Sequence of chain 1.F:
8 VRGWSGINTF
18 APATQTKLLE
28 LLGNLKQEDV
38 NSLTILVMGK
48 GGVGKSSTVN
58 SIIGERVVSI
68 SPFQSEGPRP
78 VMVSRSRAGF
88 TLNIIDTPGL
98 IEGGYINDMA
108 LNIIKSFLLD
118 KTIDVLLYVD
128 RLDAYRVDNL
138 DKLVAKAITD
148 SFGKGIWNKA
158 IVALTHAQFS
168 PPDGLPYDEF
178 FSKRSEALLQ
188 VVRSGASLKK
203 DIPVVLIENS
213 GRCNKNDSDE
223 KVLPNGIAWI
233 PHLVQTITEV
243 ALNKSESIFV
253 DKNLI

Binding-site contacts:
Ligand atom O1B contacts residue LYS52 of chain 1.F at 2.6 Å (salt-bridge).
Ligand atom O3' contacts residue PRO69 of chain 1.F at 3.3 Å.
Ligand atom O3A contacts residue LYS52 of chain 1.F at 3.4 Å (salt-bridge).
Ligand atom PG contacts residue ARG133 of chain 1.E at 3.4 Å.
Ligand atom N3B contacts residue ARG133 of chain 1.E at 3.1 Å (salt-bridge).
Ligand atom O3A contacts residue GLY51 of chain 1.F at 3.0 Å.
Ligand atom N3 contacts residue HIS163 of chain 1.F at 3.2 Å (h-bond).
Ligand atom O6 contacts residue HIS163 of chain 1.F at 2.9 Å (h-bond).
Ligand atom O2' contacts residue PRO169 of chain 1.E at 3.5 Å.
Ligand atom PB contacts residue LYS52 of chain 1.F at 3.3 Å.
Ligand atom N1 contacts residue GLU210 of chain 1.F at 3.0 Å (salt-bridge).
Ligand atom O1A contacts residue ILE67 of chain 1.F at 3.4 Å.
Ligand atom O1G contacts residue ARG133 of chain 1.E at 2.6 Å (salt-bridge).
Ligand atom O2B contacts residue LYS52 of chain 1.F at 3.2 Å (salt-bridge).
Ligand atom C4' contacts residue TYR132 of chain 1.E at 3.5 Å (hydrophobic).
Ligand atom O1A contacts residue SER54 of chain 1.F at 2.3 Å (h-bond).
Ligand atom O2B contacts residue MG1 of chain 1.W at 2.0 Å.
Ligand atom C4 contacts residue HIS163 of chain 1.F at 3.2 Å.
Ligand atom O1B contacts residue GLY51 of chain 1.F at 3.0 Å (h-bond).
Ligand atom O2B contacts residue SER53 of chain 1.F at 2.8 Å (h-bond).
Ligand atom PA contacts residue SER54 of chain 1.F at 3.4 Å.
Ligand atom O5' contacts residue SER54 of chain 1.F at 3.5 Å (h-bond).
Ligand atom O3G contacts residue GLY48 of chain 1.F at 3.3 Å.
Ligand atom O1B contacts residue VAL50 of chain 1.F at 3.2 Å (h-bond).
Ligand atom O3G contacts residue GLY49 of chain 1.F at 3.1 Å (h-bond).
Ligand atom O6 contacts residue GLU210 of chain 1.F at 3.5 Å.
Ligand atom C6 contacts residue HIS163 of chain 1.F at 3.4 Å.
Ligand atom O6 contacts residue ASN211 of chain 1.F at 2.6 Å (h-bond).
Ligand atom O1G contacts residue SER72 of chain 1.F at 3.3 Å (h-bond).
Ligand atom C6 contacts residue ASN211 of chain 1.F at 3.4 Å.
Ligand atom N3B contacts residue MG1 of chain 1.W at 3.3 Å.
Ligand atom O4' contacts residue TYR132 of chain 1.E at 2.9 Å.
Ligand atom O2G contacts residue MG1 of chain 1.W at 2.0 Å.
Ligand atom PG contacts residue MG1 of chain 1.W at 3.2 Å.
Ligand atom C5 contacts residue HIS163 of chain 1.F at 3.4 Å.
Ligand atom N9 contacts residue HIS163 of chain 1.F at 3.4 Å.
Ligand atom O3G contacts residue LYS52 of chain 1.F at 2.6 Å (salt-bridge).
Ligand atom O1B contacts residue GLY49 of chain 1.F at 3.5 Å (h-bond).
Ligand atom O2A contacts residue SER68 of chain 1.F at 3.2 Å (h-bond).
Ligand atom PB contacts residue MG1 of chain 1.W at 3.2 Å.

Sequence of chain 1.E:
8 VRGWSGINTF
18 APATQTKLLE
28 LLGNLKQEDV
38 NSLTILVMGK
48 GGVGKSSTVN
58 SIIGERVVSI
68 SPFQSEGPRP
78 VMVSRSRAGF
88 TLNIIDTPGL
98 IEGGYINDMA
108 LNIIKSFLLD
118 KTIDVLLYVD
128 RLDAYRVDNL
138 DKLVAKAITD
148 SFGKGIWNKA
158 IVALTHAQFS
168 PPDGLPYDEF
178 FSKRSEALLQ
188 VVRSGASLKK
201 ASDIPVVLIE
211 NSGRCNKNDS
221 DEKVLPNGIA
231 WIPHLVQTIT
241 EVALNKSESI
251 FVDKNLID

This protein binds this small molecule.
Small molecule (SMILES): Nc1nc2c(ncn2[C@@H]2O[C@H](CO[P](=O)(O)O[P](=O)(O)NP(=O)(O)O)[C@@H](O)[C@H]2O)c(=O)[nH]1